Sequence of chain 1.A:
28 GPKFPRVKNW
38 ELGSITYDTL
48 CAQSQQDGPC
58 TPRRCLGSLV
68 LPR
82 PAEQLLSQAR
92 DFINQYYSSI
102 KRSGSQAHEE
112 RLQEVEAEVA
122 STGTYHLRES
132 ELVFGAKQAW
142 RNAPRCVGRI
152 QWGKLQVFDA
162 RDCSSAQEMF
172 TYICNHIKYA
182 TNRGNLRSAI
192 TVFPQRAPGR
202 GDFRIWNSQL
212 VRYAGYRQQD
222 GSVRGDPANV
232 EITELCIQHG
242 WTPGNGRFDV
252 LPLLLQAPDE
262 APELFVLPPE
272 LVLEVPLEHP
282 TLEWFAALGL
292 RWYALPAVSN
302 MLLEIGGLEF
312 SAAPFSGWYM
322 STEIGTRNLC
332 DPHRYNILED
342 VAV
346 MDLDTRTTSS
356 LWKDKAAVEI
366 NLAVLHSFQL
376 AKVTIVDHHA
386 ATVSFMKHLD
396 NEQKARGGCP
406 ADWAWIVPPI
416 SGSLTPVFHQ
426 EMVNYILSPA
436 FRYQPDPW

A small-molecule ligand and the protein it binds are described below.
Small molecule (SMILES): [H]/N=C(\Nc1ccc(CCNCc2cccc(N/C(=N/[H])c3cccs3)c2)cc1)c1cccs1

Binding-site contacts:
Ligand atom C14 contacts residue HEM1 of chain 1.J at 3.7 Å.
Ligand atom N07 contacts residue GLU324 of chain 1.B at 2.7 Å (salt-bridge).
Ligand atom C14 contacts residue VAL299 of chain 1.B at 3.4 Å (hydrophobic).
Ligand atom C04 contacts residue VAL299 of chain 1.B at 3.7 Å (hydrophobic).
Ligand atom C02 contacts residue PRO297 of chain 1.B at 3.9 Å (hydrophobic).
Ligand atom C12 contacts residue HEM1 of chain 1.J at 3.5 Å.
Ligand atom C33 contacts residue TYR438 of chain 1.B at 3.6 Å (hydrophobic).
Ligand atom S21 contacts residue LEU68 of chain 1.B at 3.5 Å.
Ligand atom C13 contacts residue HEM1 of chain 1.J at 3.5 Å.
Ligand atom C11 contacts residue HEM1 of chain 1.J at 3.6 Å.
Ligand atom C06 contacts residue GLU324 of chain 1.B at 3.5 Å.
Ligand atom C16 contacts residue HEM1 of chain 1.J at 3.7 Å.
Ligand atom C11 contacts residue GLU324 of chain 1.B at 3.4 Å.
Ligand atom S01 contacts residue HEM1 of chain 1.J at 3.1 Å.
Ligand atom C38 contacts residue HEM1 of chain 1.J at 3.5 Å.
Ligand atom C32 contacts residue LEU68 of chain 1.B at 3.8 Å (hydrophobic).
Ligand atom C05 contacts residue PRO297 of chain 1.B at 3.8 Å (hydrophobic).
Ligand atom C13 contacts residue VAL299 of chain 1.B at 3.6 Å (hydrophobic).
Ligand atom C02 contacts residue HEM1 of chain 1.J at 3.6 Å.
Ligand atom C15 contacts residue HEM1 of chain 1.J at 3.5 Å.
Ligand atom N06 contacts residue HEM1 of chain 1.J at 3.7 Å.
Ligand atom C06 contacts residue PRO297 of chain 1.B at 3.8 Å (hydrophobic).
Ligand atom C03 contacts residue GLY318 of chain 1.B at 3.8 Å.
Ligand atom C02 contacts residue GLY318 of chain 1.B at 3.1 Å.
Ligand atom N06 contacts residue GLU324 of chain 1.B at 3.0 Å (salt-bridge).
Ligand atom C17 contacts residue HEM1 of chain 1.J at 3.5 Å.
Ligand atom N06 contacts residue TRP319 of chain 1.B at 2.9 Å (h-bond).
Ligand atom C16 contacts residue GLU324 of chain 1.B at 3.6 Å.
Ligand atom S01 contacts residue GLY318 of chain 1.B at 3.8 Å.
Ligand atom C03 contacts residue PRO297 of chain 1.B at 3.3 Å (hydrophobic).
Ligand atom C03 contacts residue SER317 of chain 1.B at 3.8 Å.
Ligand atom C33 contacts residue HEM1 of chain 1.J at 3.8 Å.
Ligand atom C02 contacts residue PHE316 of chain 1.B at 3.8 Å (hydrophobic).
Ligand atom C03 contacts residue PHE316 of chain 1.B at 3.6 Å (hydrophobic).
Ligand atom N18 contacts residue HEM1 of chain 1.J at 3.0 Å (h-bond).
Ligand atom C02 contacts residue SER317 of chain 1.B at 3.5 Å.
Ligand atom C04 contacts residue PRO297 of chain 1.B at 3.5 Å (hydrophobic).
Ligand atom C15 contacts residue VAL299 of chain 1.B at 3.6 Å (hydrophobic).
Ligand atom N27 contacts residue LEU68 of chain 1.B at 3.4 Å.
Ligand atom N06 contacts residue PRO297 of chain 1.B at 3.8 Å.

Sequence of chain 1.B:
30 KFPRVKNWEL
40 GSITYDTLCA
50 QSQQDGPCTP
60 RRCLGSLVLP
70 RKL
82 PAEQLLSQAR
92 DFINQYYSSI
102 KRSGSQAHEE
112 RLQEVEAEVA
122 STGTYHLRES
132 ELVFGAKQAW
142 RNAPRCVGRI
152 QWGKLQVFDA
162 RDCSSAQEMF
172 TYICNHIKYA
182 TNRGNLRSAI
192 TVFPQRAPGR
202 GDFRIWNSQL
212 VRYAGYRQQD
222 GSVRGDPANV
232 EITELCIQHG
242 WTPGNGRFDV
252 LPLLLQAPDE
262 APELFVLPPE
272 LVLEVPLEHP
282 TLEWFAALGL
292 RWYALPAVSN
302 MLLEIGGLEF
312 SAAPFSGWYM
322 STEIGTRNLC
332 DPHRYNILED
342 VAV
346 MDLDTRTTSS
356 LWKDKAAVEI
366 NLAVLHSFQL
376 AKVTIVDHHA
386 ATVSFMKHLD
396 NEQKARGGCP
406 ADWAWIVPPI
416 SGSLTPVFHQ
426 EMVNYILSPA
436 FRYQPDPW